A small-molecule ligand and the protein it binds are described below.
Small molecule (SMILES): CC(=O)N[C@@H]1[C@@H](O)[C@H](O)[C@@H](CO)O[C@H]1O

Binding-site contacts:
Ligand atom N2 contacts residue ASN134 of chain 1.C at 3.4 Å (h-bond).
Ligand atom C3 contacts residue ASN134 of chain 1.C at 4.2 Å.
Ligand atom C8 contacts residue ASN142 of chain 1.C at 3.7 Å.
Ligand atom C5 contacts residue ASN134 of chain 1.C at 3.8 Å.
Ligand atom C4 contacts residue ASN134 of chain 1.C at 4.5 Å.
Ligand atom O7 contacts residue ASN144 of chain 1.C at 4.5 Å.
Ligand atom C7 contacts residue ASN144 of chain 1.C at 4.5 Å.
Ligand atom C7 contacts residue ASN134 of chain 1.C at 3.5 Å.
Ligand atom C8 contacts residue ASN144 of chain 1.C at 3.5 Å.
Ligand atom C8 contacts residue ASP149 of chain 1.C at 3.9 Å.
Ligand atom C2 contacts residue ASN134 of chain 1.C at 2.9 Å.
Ligand atom O5 contacts residue ASN134 of chain 1.C at 2.4 Å (h-bond).
Ligand atom C8 contacts residue ASN134 of chain 1.C at 4.0 Å.
Ligand atom O7 contacts residue ASN134 of chain 1.C at 3.6 Å (h-bond).
Ligand atom C1 contacts residue ASN134 of chain 1.C at 1.7 Å.

Sequence of chain 1.C:
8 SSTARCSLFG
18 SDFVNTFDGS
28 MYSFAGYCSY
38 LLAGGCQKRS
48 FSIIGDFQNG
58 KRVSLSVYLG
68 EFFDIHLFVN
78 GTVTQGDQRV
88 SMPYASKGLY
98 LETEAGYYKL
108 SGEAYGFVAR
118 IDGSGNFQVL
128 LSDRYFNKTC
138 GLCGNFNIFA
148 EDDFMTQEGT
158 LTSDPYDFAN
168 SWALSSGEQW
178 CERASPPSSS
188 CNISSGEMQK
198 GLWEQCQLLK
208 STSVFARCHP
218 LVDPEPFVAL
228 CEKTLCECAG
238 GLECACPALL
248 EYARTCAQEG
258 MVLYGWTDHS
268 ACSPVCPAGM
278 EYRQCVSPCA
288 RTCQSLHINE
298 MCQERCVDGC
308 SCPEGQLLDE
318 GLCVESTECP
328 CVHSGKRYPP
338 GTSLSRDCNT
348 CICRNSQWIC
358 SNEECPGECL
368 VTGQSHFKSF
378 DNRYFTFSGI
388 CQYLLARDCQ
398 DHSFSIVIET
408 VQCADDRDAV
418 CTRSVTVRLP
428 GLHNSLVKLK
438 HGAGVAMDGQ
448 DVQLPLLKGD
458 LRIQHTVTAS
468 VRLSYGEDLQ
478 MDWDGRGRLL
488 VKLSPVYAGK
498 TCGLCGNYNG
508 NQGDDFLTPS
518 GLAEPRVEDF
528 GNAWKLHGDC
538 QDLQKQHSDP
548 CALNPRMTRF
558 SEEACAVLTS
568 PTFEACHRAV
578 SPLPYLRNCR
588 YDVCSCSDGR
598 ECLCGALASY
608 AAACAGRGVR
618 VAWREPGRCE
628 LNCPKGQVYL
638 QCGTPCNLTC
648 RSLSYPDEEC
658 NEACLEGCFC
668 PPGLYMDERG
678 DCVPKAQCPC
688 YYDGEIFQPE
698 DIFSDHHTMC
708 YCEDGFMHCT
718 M